Binding-site contacts:
Ligand atom CD1 contacts residue VAL11 of chain 1.A at 3.9 Å (hydrophobic).
Ligand atom O contacts residue ASN122 of chain 1.A at 3.7 Å.
Ligand atom CD1 contacts residue PHE124 of chain 1.A at 3.5 Å (hydrophobic).
Ligand atom CZ contacts residue PHE15 of chain 1.A at 3.3 Å (hydrophobic).
Ligand atom CB contacts residue GLU117 of chain 1.A at 3.9 Å.
Ligand atom CG2 contacts residue ASN122 of chain 1.A at 3.8 Å.
Ligand atom O contacts residue LYS123 of chain 1.A at 3.1 Å.
Ligand atom CB contacts residue ASN122 of chain 1.A at 4.0 Å.
Ligand atom C contacts residue ARG32 of chain 1.A at 3.6 Å.
Ligand atom O contacts residue GLU117 of chain 1.A at 4.0 Å.
Ligand atom CA contacts residue PHE124 of chain 1.A at 3.2 Å (hydrophobic).
Ligand atom OG1 contacts residue LYS123 of chain 1.A at 3.3 Å.
Ligand atom CD contacts residue TYR125 of chain 1.A at 3.9 Å (hydrophobic).
Ligand atom C contacts residue PHE124 of chain 1.A at 3.7 Å (hydrophobic).
Ligand atom CZ contacts residue VAL11 of chain 1.A at 3.9 Å (hydrophobic).
Ligand atom CB contacts residue PHE124 of chain 1.A at 3.6 Å (hydrophobic).
Ligand atom O contacts residue LYS123 of chain 1.A at 3.9 Å.
Ligand atom N contacts residue PHE124 of chain 1.A at 3.2 Å (h-bond).
Ligand atom CA contacts residue GLU117 of chain 1.A at 4.0 Å.
Ligand atom CE1 contacts residue PHE124 of chain 1.A at 3.9 Å (hydrophobic).
Ligand atom CD contacts residue GLY35 of chain 1.A at 3.8 Å.
Ligand atom N contacts residue ASN122 of chain 1.A at 3.0 Å (h-bond).
Ligand atom CE2 contacts residue PHE15 of chain 1.A at 3.4 Å (hydrophobic).
Ligand atom O contacts residue ASN122 of chain 1.A at 3.8 Å.
Ligand atom O contacts residue TYR125 of chain 1.A at 3.4 Å.
Ligand atom CE1 contacts residue PHE15 of chain 1.A at 3.6 Å (hydrophobic).
Ligand atom O contacts residue ASN122 of chain 1.A at 3.2 Å (h-bond).
Ligand atom C contacts residue ASN122 of chain 1.A at 3.7 Å.
Ligand atom CA contacts residue ASN122 of chain 1.A at 3.4 Å.
Ligand atom CA contacts residue ARG32 of chain 1.A at 3.3 Å.
Ligand atom N contacts residue ARG32 of chain 1.A at 3.0 Å (salt-bridge).
Ligand atom CD1 contacts residue LEU10 of chain 1.A at 4.0 Å (hydrophobic).
Ligand atom CA contacts residue TYR34 of chain 1.A at 3.6 Å (hydrophobic).
Ligand atom CA contacts residue ASN122 of chain 1.A at 3.3 Å.
Ligand atom O contacts residue ASN122 of chain 1.A at 3.6 Å (h-bond).
Ligand atom CD2 contacts residue GLN18 of chain 1.A at 4.0 Å.
Ligand atom C contacts residue ASN122 of chain 1.A at 3.6 Å.
Ligand atom CG contacts residue PHE124 of chain 1.A at 4.0 Å (hydrophobic).
Ligand atom O contacts residue PHE124 of chain 1.A at 3.6 Å.
Ligand atom O contacts residue PHE124 of chain 1.A at 3.0 Å (h-bond).

Sequence of chain 1.A:
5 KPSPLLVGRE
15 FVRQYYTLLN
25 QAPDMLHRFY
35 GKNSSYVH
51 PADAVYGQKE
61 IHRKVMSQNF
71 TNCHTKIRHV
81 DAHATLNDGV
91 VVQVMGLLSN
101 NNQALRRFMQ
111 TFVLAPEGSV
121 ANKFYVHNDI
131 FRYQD

A small-molecule ligand and the protein it binds are described below.
Small molecule (SMILES): CC[C@H](C)[C@H](NC(=O)[C@H](CCCN=C(N)N)NC(=O)[C@H](CC(C)C)NC(=O)[C@H](C)N)C(=O)N[C@H](C(=O)N[C@@H](Cc1ccccc1)C(=O)NCC(=O)NCC(=O)N1CCC[C@H]1C=O)[C@@H](C)O